A small-molecule ligand and the protein it binds are described below.
Small molecule (SMILES): Cc1cc(N)nc(CCc2cc(CCCN(C)C)c(F)c(F)c2F)c1

Sequence of chain 1.A:
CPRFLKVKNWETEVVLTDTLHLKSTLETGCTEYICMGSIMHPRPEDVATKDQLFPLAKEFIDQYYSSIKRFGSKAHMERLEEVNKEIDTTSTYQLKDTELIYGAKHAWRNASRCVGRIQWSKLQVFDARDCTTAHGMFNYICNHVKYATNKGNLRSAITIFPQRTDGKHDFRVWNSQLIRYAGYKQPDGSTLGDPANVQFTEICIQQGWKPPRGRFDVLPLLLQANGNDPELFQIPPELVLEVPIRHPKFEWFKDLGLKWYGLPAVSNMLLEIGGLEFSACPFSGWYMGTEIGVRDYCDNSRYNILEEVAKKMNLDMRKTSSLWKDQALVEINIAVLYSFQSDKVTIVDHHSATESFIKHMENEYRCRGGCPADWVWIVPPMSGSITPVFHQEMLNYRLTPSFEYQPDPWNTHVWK

Binding-site contacts:
Ligand atom C02 contacts residue HEM1 of chain 1.C at 3.7 Å.
Ligand atom C02 contacts residue PRO269 of chain 1.A at 3.8 Å (hydrophobic).
Ligand atom C06 contacts residue GLU296 of chain 1.A at 3.5 Å.
Ligand atom C05 contacts residue VAL271 of chain 1.A at 3.7 Å (hydrophobic).
Ligand atom F13 contacts residue TYR266 of chain 1.A at 2.9 Å.
Ligand atom C21 contacts residue H4B1 of chain 1.D at 3.6 Å.
Ligand atom N02 contacts residue HEM1 of chain 1.C at 3.5 Å.
Ligand atom C22 contacts residue GOL1 of chain 1.F at 3.4 Å.
Ligand atom C07 contacts residue GLY290 of chain 1.A at 3.5 Å.
Ligand atom C07 contacts residue HEM1 of chain 1.C at 3.4 Å.
Ligand atom C07 contacts residue SER289 of chain 1.A at 3.9 Å.
Ligand atom C09 contacts residue PRO269 of chain 1.A at 3.9 Å (hydrophobic).
Ligand atom C13 contacts residue ARG185 of chain 1.A at 3.9 Å.
Ligand atom C02 contacts residue GLU296 of chain 1.A at 3.4 Å.
Ligand atom N02 contacts residue TRP291 of chain 1.A at 2.8 Å (h-bond).
Ligand atom F12 contacts residue GLN182 of chain 1.A at 3.9 Å.
Ligand atom N01 contacts residue GLU296 of chain 1.A at 2.7 Å (salt-bridge).
Ligand atom C16 contacts residue HEM1 of chain 1.C at 3.5 Å.
Ligand atom C14 contacts residue ARG185 of chain 1.A at 3.6 Å.
Ligand atom C08 contacts residue HEM1 of chain 1.C at 3.8 Å.
Ligand atom N01 contacts residue PRO269 of chain 1.A at 3.8 Å.
Ligand atom N02 contacts residue GLU296 of chain 1.A at 2.5 Å (salt-bridge).
Ligand atom C21 contacts residue MET40 of chain 1.A at 3.7 Å (hydrophobic).
Ligand atom C03 contacts residue HEM1 of chain 1.C at 3.2 Å.
Ligand atom C04 contacts residue HEM1 of chain 1.C at 3.9 Å.
Ligand atom C21 contacts residue TRP382 of chain 1.A at 3.8 Å (hydrophobic).
Ligand atom C02 contacts residue TRP291 of chain 1.A at 3.7 Å (hydrophobic).
Ligand atom F13 contacts residue ARG185 of chain 1.A at 3.0 Å.
Ligand atom C17 contacts residue HEM1 of chain 1.C at 3.4 Å.
Ligand atom C08 contacts residue GLU296 of chain 1.A at 3.5 Å.
Ligand atom F12 contacts residue TYR266 of chain 1.A at 3.6 Å.
Ligand atom C07 contacts residue PHE288 of chain 1.A at 3.9 Å (hydrophobic).
Ligand atom C03 contacts residue PRO269 of chain 1.A at 3.9 Å (hydrophobic).
Ligand atom N02 contacts residue TYR292 of chain 1.A at 3.8 Å.
Ligand atom C15 contacts residue HEM1 of chain 1.C at 3.9 Å.
Ligand atom C06 contacts residue PRO269 of chain 1.A at 4.0 Å (hydrophobic).
Ligand atom F12 contacts residue TYR292 of chain 1.A at 3.1 Å.
Ligand atom F14 contacts residue ARG185 of chain 1.A at 2.9 Å.
Ligand atom C03 contacts residue TRP291 of chain 1.A at 3.8 Å (hydrophobic).
Ligand atom C12 contacts residue GLN182 of chain 1.A at 3.7 Å.